A protein and the small-molecule ligand that binds it are described below.
Small molecule (SMILES): CC(=O)N[C@@H]1[C@@H](O)[C@H](O)[C@@H](CO)O[C@H]1O

Binding-site contacts:
Ligand atom C5 contacts residue ASN138 of chain 1.D at 3.7 Å.
Ligand atom C4 contacts residue ASN138 of chain 1.D at 4.2 Å.
Ligand atom C1 contacts residue ASN138 of chain 1.D at 1.4 Å.
Ligand atom N2 contacts residue ASN138 of chain 1.D at 2.9 Å (h-bond).
Ligand atom O5 contacts residue ASN126 of chain 1.D at 3.3 Å.
Ligand atom O6 contacts residue LYS128 of chain 1.D at 3.1 Å (salt-bridge).
Ligand atom C6 contacts residue LYS128 of chain 1.D at 3.5 Å.
Ligand atom C1 contacts residue ASN126 of chain 1.D at 3.8 Å.
Ligand atom C5 contacts residue ASN126 of chain 1.D at 4.0 Å.
Ligand atom C3 contacts residue ASN138 of chain 1.D at 3.8 Å.
Ligand atom C2 contacts residue ASN138 of chain 1.D at 2.5 Å.
Ligand atom N2 contacts residue HIS55 of chain 1.D at 4.2 Å.
Ligand atom C7 contacts residue ASN138 of chain 1.D at 3.8 Å.
Ligand atom C8 contacts residue ASN138 of chain 1.D at 4.1 Å.
Ligand atom C8 contacts residue HIS55 of chain 1.D at 4.4 Å.
Ligand atom O7 contacts residue ASN138 of chain 1.D at 4.4 Å.
Ligand atom O6 contacts residue ASN126 of chain 1.D at 3.2 Å (h-bond).
Ligand atom O5 contacts residue ASN138 of chain 1.D at 2.4 Å (h-bond).
Ligand atom C6 contacts residue ASN126 of chain 1.D at 4.1 Å.

Sequence of chain 1.D:
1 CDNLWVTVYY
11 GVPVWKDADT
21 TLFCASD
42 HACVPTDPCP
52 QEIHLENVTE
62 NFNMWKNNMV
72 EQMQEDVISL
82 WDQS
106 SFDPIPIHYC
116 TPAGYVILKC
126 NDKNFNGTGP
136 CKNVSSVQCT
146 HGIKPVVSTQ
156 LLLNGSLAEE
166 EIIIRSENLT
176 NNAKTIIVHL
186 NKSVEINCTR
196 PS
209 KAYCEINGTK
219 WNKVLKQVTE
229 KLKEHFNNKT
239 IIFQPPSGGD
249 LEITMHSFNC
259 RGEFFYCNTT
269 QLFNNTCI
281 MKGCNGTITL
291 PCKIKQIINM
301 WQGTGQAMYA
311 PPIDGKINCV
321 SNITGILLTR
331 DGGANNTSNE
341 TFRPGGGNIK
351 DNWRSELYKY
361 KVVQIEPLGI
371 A